Sequence of chain 1.B:
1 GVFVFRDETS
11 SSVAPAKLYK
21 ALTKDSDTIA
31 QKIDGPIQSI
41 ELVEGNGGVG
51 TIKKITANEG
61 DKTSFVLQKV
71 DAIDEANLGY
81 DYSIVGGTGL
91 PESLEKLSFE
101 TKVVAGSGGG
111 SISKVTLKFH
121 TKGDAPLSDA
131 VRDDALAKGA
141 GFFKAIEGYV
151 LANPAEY

Binding-site contacts:
Ligand atom C12 contacts residue LYS69 of chain 1.B at 3.6 Å.
Ligand atom C4 contacts residue GLU95 of chain 1.B at 4.5 Å.
Ligand atom O3 contacts residue LYS69 of chain 1.B at 3.1 Å.
Ligand atom C5 contacts residue VAL85 of chain 1.B at 4.3 Å (hydrophobic).
Ligand atom C16 contacts residue VAL85 of chain 1.B at 4.2 Å (hydrophobic).
Ligand atom C11 contacts residue LYS69 of chain 1.B at 3.8 Å.
Ligand atom C6 contacts residue GLU95 of chain 1.B at 3.7 Å.
Ligand atom C15 contacts residue LYS69 of chain 1.B at 3.5 Å.
Ligand atom C14 contacts residue LYS69 of chain 1.B at 3.4 Å.
Ligand atom C8 contacts residue LYS96 of chain 1.B at 3.5 Å.
Ligand atom O3 contacts residue LYS96 of chain 1.B at 4.2 Å.
Ligand atom C2 contacts residue VAL85 of chain 1.B at 4.0 Å (hydrophobic).
Ligand atom C6 contacts residue LYS96 of chain 1.B at 4.0 Å.
Ligand atom C14 contacts residue ILE52 of chain 1.B at 4.2 Å (hydrophobic).
Ligand atom C10 contacts residue VAL85 of chain 1.B at 4.2 Å (hydrophobic).
Ligand atom S contacts residue LYS96 of chain 1.B at 4.0 Å.
Ligand atom C7 contacts residue LYS96 of chain 1.B at 3.7 Å.
Ligand atom O2 contacts residue LYS96 of chain 1.B at 3.0 Å (salt-bridge).
Ligand atom O3 contacts residue VAL85 of chain 1.B at 4.2 Å.
Ligand atom C3 contacts residue VAL85 of chain 1.B at 3.6 Å (hydrophobic).
Ligand atom C16 contacts residue LYS69 of chain 1.B at 3.8 Å.
Ligand atom C9 contacts residue LYS96 of chain 1.B at 4.1 Å.
Ligand atom C15 contacts residue ILE52 of chain 1.B at 3.7 Å (hydrophobic).
Ligand atom C1 contacts residue VAL85 of chain 1.B at 4.1 Å (hydrophobic).
Ligand atom C4 contacts residue VAL85 of chain 1.B at 3.5 Å (hydrophobic).
Ligand atom C7 contacts residue GLU95 of chain 1.B at 3.8 Å.
Ligand atom C13 contacts residue LYS69 of chain 1.B at 3.4 Å.

The protein below binds the small molecule below.
Small molecule (SMILES): O=S(=O)(O)c1cccc2cccc(Nc3ccccc3)c12